This small molecule binds to this protein.
Small molecule (SMILES): CCO/N=C/c1ccc(OCC[C@@H](C)CCN2CCN(c3ccncc3)C2=O)cc1

Sequence of chain 39.A:
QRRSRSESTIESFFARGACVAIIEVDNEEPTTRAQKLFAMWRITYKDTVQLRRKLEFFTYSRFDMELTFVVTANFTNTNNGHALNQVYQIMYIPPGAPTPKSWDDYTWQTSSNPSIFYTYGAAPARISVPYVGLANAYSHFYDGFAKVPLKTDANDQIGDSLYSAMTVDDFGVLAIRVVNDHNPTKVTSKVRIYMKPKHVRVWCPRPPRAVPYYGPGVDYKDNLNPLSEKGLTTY

Binding-site contacts:
Ligand atom CBA contacts residue TYR110 of chain 39.A at 3.4 Å (hydrophobic).
Ligand atom CAR contacts residue TYR203 of chain 39.A at 3.7 Å (hydrophobic).
Ligand atom CBB contacts residue MET130 of chain 39.A at 3.7 Å (hydrophobic).
Ligand atom CAJ contacts residue VAL194 of chain 39.A at 3.6 Å (hydrophobic).
Ligand atom CAA contacts residue SER180 of chain 39.A at 3.6 Å.
Ligand atom CAF contacts residue LYS111 of chain 39.A at 3.6 Å.
Ligand atom CAE contacts residue SER204 of chain 39.A at 3.4 Å.
Ligand atom CAO contacts residue PHE236 of chain 39.A at 3.7 Å (hydrophobic).
Ligand atom CAK contacts residue TYR157 of chain 39.A at 3.6 Å (hydrophobic).
Ligand atom OAC contacts residue THR109 of chain 39.A at 3.8 Å.
Ligand atom CAI contacts residue TYR157 of chain 39.A at 3.6 Å (hydrophobic).
Ligand atom CAD contacts residue ILE192 of chain 39.A at 3.4 Å (hydrophobic).
Ligand atom CAX contacts residue TYR110 of chain 39.A at 3.6 Å (hydrophobic).
Ligand atom CAX contacts residue PHE236 of chain 39.A at 3.3 Å (hydrophobic).
Ligand atom CAG contacts residue TYR110 of chain 39.A at 3.7 Å (hydrophobic).
Ligand atom CAL contacts residue LEU132 of chain 39.A at 3.9 Å (hydrophobic).
Ligand atom CAJ contacts residue LEU132 of chain 39.A at 3.3 Å (hydrophobic).
Ligand atom CAY contacts residue VAL194 of chain 39.A at 3.8 Å (hydrophobic).
Ligand atom NBC contacts residue PHE236 of chain 39.A at 3.7 Å.
Ligand atom OAC contacts residue TYR110 of chain 39.A at 3.6 Å.
Ligand atom CAQ contacts residue PHE236 of chain 39.A at 3.5 Å (hydrophobic).
Ligand atom CAN contacts residue ILE108 of chain 39.A at 3.7 Å (hydrophobic).
Ligand atom NAU contacts residue LYS111 of chain 39.A at 3.5 Å (salt-bridge).
Ligand atom CAL contacts residue MET130 of chain 39.A at 3.2 Å (hydrophobic).
Ligand atom NAT contacts residue ILE192 of chain 39.A at 3.8 Å.
Ligand atom NBD contacts residue TYR110 of chain 39.A at 3.4 Å.
Ligand atom CAH contacts residue TYR110 of chain 39.A at 3.6 Å (hydrophobic).
Ligand atom NAT contacts residue TYR157 of chain 39.A at 3.4 Å.
Ligand atom CAA contacts residue ILE155 of chain 39.A at 3.8 Å (hydrophobic).
Ligand atom CAB contacts residue TYR203 of chain 39.A at 3.6 Å (hydrophobic).
Ligand atom CAZ contacts residue VAL194 of chain 39.A at 3.9 Å (hydrophobic).
Ligand atom CAE contacts residue TYR110 of chain 39.A at 3.8 Å (hydrophobic).
Ligand atom OAV contacts residue ILE192 of chain 39.A at 3.1 Å.
Ligand atom CAA contacts residue PRO179 of chain 39.A at 3.3 Å (hydrophobic).
Ligand atom CAL contacts residue VAL194 of chain 39.A at 3.8 Å (hydrophobic).
Ligand atom CAS contacts residue TYR203 of chain 39.A at 3.7 Å (hydrophobic).
Ligand atom OAC contacts residue PHE236 of chain 39.A at 3.5 Å.
Ligand atom CAM contacts residue TYR157 of chain 39.A at 3.8 Å (hydrophobic).
Ligand atom CAA contacts residue ILE181 of chain 39.A at 3.8 Å (hydrophobic).
Ligand atom NBD contacts residue PHE236 of chain 39.A at 3.6 Å.

Sequence of chain 39.C:
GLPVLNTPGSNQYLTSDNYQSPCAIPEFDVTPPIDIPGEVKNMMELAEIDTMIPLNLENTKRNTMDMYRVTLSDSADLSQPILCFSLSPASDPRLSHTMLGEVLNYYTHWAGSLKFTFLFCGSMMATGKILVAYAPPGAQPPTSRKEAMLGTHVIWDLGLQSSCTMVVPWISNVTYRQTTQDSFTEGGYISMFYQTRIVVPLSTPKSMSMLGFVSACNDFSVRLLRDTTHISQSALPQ